Sequence of chain 1.A:
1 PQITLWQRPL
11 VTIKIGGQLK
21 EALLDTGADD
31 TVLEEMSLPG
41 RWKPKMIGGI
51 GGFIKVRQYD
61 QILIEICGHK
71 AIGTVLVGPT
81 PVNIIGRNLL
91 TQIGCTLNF

Sequence of chain 1.B:
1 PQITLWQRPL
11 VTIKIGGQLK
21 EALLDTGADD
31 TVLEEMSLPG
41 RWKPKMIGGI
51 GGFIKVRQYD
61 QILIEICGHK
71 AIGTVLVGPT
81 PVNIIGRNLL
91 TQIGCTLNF

A small-molecule ligand and the protein it binds are described below.
Small molecule (SMILES): Nc1ccc(S(=O)(=O)N(Cc2ccccc2)[C@H]2CNC[C@@H]2N(Cc2ccccc2)S(=O)(=O)c2ccc(N)cc2)cc1

Binding-site contacts:
Ligand atom N42 contacts residue ASP30 of chain 1.A at 2.7 Å (salt-bridge).
Ligand atom C12 contacts residue ASP25 of chain 1.A at 3.6 Å.
Ligand atom C33 contacts residue ILE84 of chain 1.B at 3.3 Å (hydrophobic).
Ligand atom C2 contacts residue ALA28 of chain 1.B at 3.8 Å (hydrophobic).
Ligand atom N22 contacts residue ASP25 of chain 1.A at 2.6 Å (salt-bridge).
Ligand atom C31 contacts residue GLY48 of chain 1.B at 3.8 Å.
Ligand atom C30 contacts residue GLY27 of chain 1.B at 3.6 Å.
Ligand atom C14 contacts residue ASP25 of chain 1.A at 3.3 Å.
Ligand atom C21 contacts residue ASP25 of chain 1.B at 3.4 Å.
Ligand atom C12 contacts residue ILE84 of chain 1.A at 3.6 Å (hydrophobic).
Ligand atom C19 contacts residue GLY48 of chain 1.A at 3.5 Å.
Ligand atom C2 contacts residue VAL32 of chain 1.B at 3.4 Å (hydrophobic).
Ligand atom C21 contacts residue ASP25 of chain 1.A at 3.1 Å.
Ligand atom C33 contacts residue ASP25 of chain 1.B at 3.4 Å.
Ligand atom O11 contacts residue ILE50 of chain 1.B at 3.6 Å.
Ligand atom C25 contacts residue ASP25 of chain 1.A at 3.7 Å.
Ligand atom N43 contacts residue ASP30 of chain 1.B at 3.2 Å (salt-bridge).
Ligand atom C14 contacts residue ILE84 of chain 1.A at 3.4 Å (hydrophobic).
Ligand atom O40 contacts residue PRO81 of chain 1.B at 3.7 Å.
Ligand atom C38 contacts residue LEU23 of chain 1.B at 3.8 Å (hydrophobic).
Ligand atom O41 contacts residue ILE50 of chain 1.B at 3.1 Å.
Ligand atom C29 contacts residue GLY48 of chain 1.B at 3.8 Å.
Ligand atom C7 contacts residue ASP25 of chain 1.A at 3.0 Å.
Ligand atom C36 contacts residue GLY48 of chain 1.A at 3.4 Å.
Ligand atom C21 contacts residue GLY27 of chain 1.A at 3.6 Å.
Ligand atom C21 contacts residue ALA28 of chain 1.A at 3.6 Å (hydrophobic).
Ligand atom O40 contacts residue ILE50 of chain 1.A at 2.9 Å.
Ligand atom C6 contacts residue ALA28 of chain 1.B at 3.7 Å (hydrophobic).
Ligand atom C35 contacts residue PRO81 of chain 1.B at 3.5 Å (hydrophobic).
Ligand atom C39 contacts residue GLY27 of chain 1.A at 3.5 Å.
Ligand atom C20 contacts residue GLY48 of chain 1.B at 3.7 Å.
Ligand atom C38 contacts residue GLY27 of chain 1.A at 3.7 Å.
Ligand atom N22 contacts residue ASP25 of chain 1.B at 2.8 Å (salt-bridge).
Ligand atom C31 contacts residue GOL1 of chain 1.E at 3.7 Å.
Ligand atom C1 contacts residue ASP30 of chain 1.A at 3.7 Å.
Ligand atom O11 contacts residue GLY49 of chain 1.B at 3.1 Å.
Ligand atom C25 contacts residue ASP25 of chain 1.B at 3.3 Å.
Ligand atom C7 contacts residue ILE84 of chain 1.A at 3.5 Å (hydrophobic).
Ligand atom O10 contacts residue ILE50 of chain 1.B at 3.5 Å.
Ligand atom N43 contacts residue ALA28 of chain 1.B at 3.8 Å.